The protein below binds the small molecule below.
Small molecule (SMILES): COc1cc(/C=C\C(=O)NCC[C@H]2O[C@H](CO)[C@H](O)[C@H](O)[C@H]2O)cc(OC)c1OC

Binding-site contacts:
Ligand atom C3 contacts residue LYS91 of chain 1.D at 3.7 Å.
Ligand atom C1 contacts residue GLN56 of chain 1.D at 4.0 Å.
Ligand atom O6 contacts residue TRP88 of chain 1.D at 3.7 Å.
Ligand atom CAW contacts residue ASN14 of chain 1.D at 3.6 Å.
Ligand atom O2 contacts residue ASN90 of chain 1.D at 3.0 Å (h-bond).
Ligand atom C2 contacts residue ASN90 of chain 1.D at 4.0 Å.
Ligand atom C2 contacts residue LYS91 of chain 1.D at 3.9 Å.
Ligand atom O6 contacts residue GLN61 of chain 1.D at 3.0 Å (h-bond).
Ligand atom C6 contacts residue HIS57 of chain 1.D at 3.7 Å.
Ligand atom C6 contacts residue TRP88 of chain 1.D at 3.5 Å (hydrophobic).
Ligand atom C5 contacts residue TRP88 of chain 1.D at 3.5 Å (hydrophobic).
Ligand atom CBC contacts residue ASN14 of chain 1.D at 3.4 Å.
Ligand atom CAV contacts residue ASN14 of chain 1.D at 3.8 Å.
Ligand atom CBD contacts residue ASN14 of chain 1.D at 4.3 Å.
Ligand atom O3 contacts residue LYS91 of chain 1.D at 2.9 Å (salt-bridge).
Ligand atom C6 contacts residue GLU51 of chain 1.D at 4.3 Å.
Ligand atom C6 contacts residue GLN56 of chain 1.D at 4.2 Å.
Ligand atom O4 contacts residue GLU51 of chain 1.D at 2.6 Å (salt-bridge).
Ligand atom O6 contacts residue HIS57 of chain 1.D at 3.8 Å.
Ligand atom C4 contacts residue GLU51 of chain 1.D at 3.5 Å.
Ligand atom O3 contacts residue TRP88 of chain 1.D at 3.8 Å.
Ligand atom CAX contacts residue HIS13 of chain 1.D at 4.2 Å.
Ligand atom CAW contacts residue HIS13 of chain 1.D at 4.3 Å.
Ligand atom OBA contacts residue HIS13 of chain 1.D at 3.9 Å.
Ligand atom CBC contacts residue ASN90 of chain 1.D at 3.7 Å.
Ligand atom C4 contacts residue TRP88 of chain 1.D at 3.6 Å (hydrophobic).
Ligand atom O3 contacts residue ASN90 of chain 1.D at 2.7 Å (h-bond).
Ligand atom C5 contacts residue GLN56 of chain 1.D at 4.3 Å.
Ligand atom C3 contacts residue ASN90 of chain 1.D at 3.6 Å.
Ligand atom OAZ contacts residue ASN14 of chain 1.D at 3.6 Å (h-bond).
Ligand atom O4 contacts residue GLN56 of chain 1.D at 3.4 Å.
Ligand atom C4 contacts residue LYS91 of chain 1.D at 3.9 Å.
Ligand atom O5 contacts residue GLN56 of chain 1.D at 3.6 Å.
Ligand atom O6 contacts residue GLN56 of chain 1.D at 4.2 Å.
Ligand atom OBA contacts residue ASN14 of chain 1.D at 3.3 Å (h-bond).
Ligand atom C6 contacts residue GLN61 of chain 1.D at 4.0 Å.
Ligand atom O4 contacts residue LYS91 of chain 1.D at 3.0 Å (salt-bridge).
Ligand atom O3 contacts residue GLU51 of chain 1.D at 4.3 Å.
Ligand atom C3 contacts residue TRP88 of chain 1.D at 3.7 Å (hydrophobic).
Ligand atom CBD contacts residue HIS13 of chain 1.D at 3.6 Å.

Sequence of chain 1.D:
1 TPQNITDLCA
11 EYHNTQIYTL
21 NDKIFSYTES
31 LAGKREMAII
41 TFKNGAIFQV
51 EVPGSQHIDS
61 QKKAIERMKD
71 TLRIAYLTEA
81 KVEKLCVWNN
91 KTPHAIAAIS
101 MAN